Sequence of chain 11.A:
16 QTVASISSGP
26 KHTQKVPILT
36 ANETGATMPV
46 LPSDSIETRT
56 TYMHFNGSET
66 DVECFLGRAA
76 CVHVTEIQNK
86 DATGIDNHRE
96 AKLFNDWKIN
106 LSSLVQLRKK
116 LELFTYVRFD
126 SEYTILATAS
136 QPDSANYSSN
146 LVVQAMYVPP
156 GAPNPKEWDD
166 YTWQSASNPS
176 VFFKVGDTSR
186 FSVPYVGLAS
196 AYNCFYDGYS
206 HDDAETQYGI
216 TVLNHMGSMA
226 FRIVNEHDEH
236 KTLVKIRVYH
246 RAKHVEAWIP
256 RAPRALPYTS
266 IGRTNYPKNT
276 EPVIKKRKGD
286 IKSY

Binding-site contacts:
Ligand atom C15 contacts residue TYR128 of chain 11.A at 3.1 Å (hydrophobic).
Ligand atom C14 contacts residue LEU106 of chain 11.A at 3.5 Å (hydrophobic).
Ligand atom N22 contacts residue VAL191 of chain 11.A at 3.9 Å.
Ligand atom N13 contacts residue GOL1 of chain 11.E at 3.7 Å.
Ligand atom C09 contacts residue MET221 of chain 11.A at 3.9 Å (hydrophobic).
Ligand atom O20 contacts residue TYR152 of chain 11.A at 3.7 Å.
Ligand atom C11 contacts residue TYR197 of chain 11.A at 3.5 Å (hydrophobic).
Ligand atom C15 contacts residue TYR197 of chain 11.A at 3.8 Å (hydrophobic).
Ligand atom O24 contacts residue TYR152 of chain 11.A at 3.5 Å (h-bond).
Ligand atom O23 contacts residue VAL191 of chain 11.A at 3.9 Å.
Ligand atom C18 contacts residue TYR152 of chain 11.A at 3.7 Å (hydrophobic).
Ligand atom C01 contacts residue MET224 of chain 11.A at 3.7 Å (hydrophobic).
Ligand atom C15 contacts residue SER126 of chain 11.A at 3.5 Å.
Ligand atom C01 contacts residue PHE186 of chain 11.A at 2.8 Å (hydrophobic).
Ligand atom O20 contacts residue PHE186 of chain 11.A at 3.8 Å.
Ligand atom C05 contacts residue TYR128 of chain 11.A at 3.8 Å (hydrophobic).
Ligand atom O23 contacts residue LEU221 of chain 12.C at 3.9 Å.
Ligand atom C01 contacts residue TYR128 of chain 11.A at 2.9 Å (hydrophobic).
Ligand atom C06 contacts residue ILE104 of chain 11.A at 3.5 Å (hydrophobic).
Ligand atom C19 contacts residue TYR152 of chain 11.A at 3.9 Å (hydrophobic).
Ligand atom C08 contacts residue TYR128 of chain 11.A at 3.3 Å (hydrophobic).
Ligand atom C06 contacts residue TYR128 of chain 11.A at 3.4 Å (hydrophobic).
Ligand atom O02 contacts residue TYR128 of chain 11.A at 3.8 Å.
Ligand atom C07 contacts residue TYR128 of chain 11.A at 2.9 Å (hydrophobic).
Ligand atom N22 contacts residue TYR152 of chain 11.A at 3.3 Å (h-bond).
Ligand atom O24 contacts residue VAL191 of chain 11.A at 3.1 Å.
Ligand atom O23 contacts residue TYR152 of chain 11.A at 3.0 Å (h-bond).
Ligand atom C17 contacts residue TYR152 of chain 11.A at 3.8 Å (hydrophobic).
Ligand atom C10 contacts residue TYR197 of chain 11.A at 3.7 Å (hydrophobic).
Ligand atom O16 contacts residue VAL188 of chain 11.A at 3.8 Å.
Ligand atom C10 contacts residue MET221 of chain 11.A at 3.9 Å (hydrophobic).
Ligand atom O02 contacts residue MET224 of chain 11.A at 3.5 Å.
Ligand atom N13 contacts residue TYR197 of chain 11.A at 3.4 Å.
Ligand atom O16 contacts residue TYR128 of chain 11.A at 2.9 Å (h-bond).
Ligand atom C03 contacts residue TYR128 of chain 11.A at 3.7 Å (hydrophobic).
Ligand atom C04 contacts residue TYR128 of chain 11.A at 3.4 Å (hydrophobic).
Ligand atom C14 contacts residue TYR197 of chain 11.A at 3.7 Å (hydrophobic).
Ligand atom C08 contacts residue TYR197 of chain 11.A at 3.9 Å (hydrophobic).
Ligand atom C21 contacts residue TYR152 of chain 11.A at 3.6 Å (hydrophobic).
Ligand atom C12 contacts residue TYR197 of chain 11.A at 3.5 Å (hydrophobic).

A small-molecule ligand and the protein it binds are described below.
Small molecule (SMILES): COc1cc(CC(=O)c2ccc(C#N)cc2)c([N+](=O)[O-])cc1OC

Sequence of chain 11.C:
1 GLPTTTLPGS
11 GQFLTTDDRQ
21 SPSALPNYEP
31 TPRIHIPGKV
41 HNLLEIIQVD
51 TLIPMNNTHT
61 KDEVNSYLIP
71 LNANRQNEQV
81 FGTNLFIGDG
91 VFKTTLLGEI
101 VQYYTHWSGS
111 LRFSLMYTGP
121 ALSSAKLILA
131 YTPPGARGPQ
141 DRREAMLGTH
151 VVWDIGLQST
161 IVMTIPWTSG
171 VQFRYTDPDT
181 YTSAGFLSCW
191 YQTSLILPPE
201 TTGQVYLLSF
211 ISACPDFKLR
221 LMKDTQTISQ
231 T

Sequence of chain 12.C:
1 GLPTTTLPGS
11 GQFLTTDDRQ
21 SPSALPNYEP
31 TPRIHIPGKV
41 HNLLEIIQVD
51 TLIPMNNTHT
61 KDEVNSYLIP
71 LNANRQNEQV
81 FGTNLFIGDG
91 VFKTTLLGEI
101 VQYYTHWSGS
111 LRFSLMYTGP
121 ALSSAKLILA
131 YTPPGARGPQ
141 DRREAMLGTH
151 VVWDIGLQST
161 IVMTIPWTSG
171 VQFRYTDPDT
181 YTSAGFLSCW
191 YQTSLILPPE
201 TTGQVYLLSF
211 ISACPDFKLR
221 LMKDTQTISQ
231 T